Binding-site contacts:
Ligand atom C1 contacts residue THR108 of chain 1.B at 4.3 Å.
Ligand atom O5 contacts residue THR108 of chain 1.B at 3.9 Å.
Ligand atom C8 contacts residue LYS462 of chain 1.C at 4.0 Å.
Ligand atom C7 contacts residue SER459 of chain 1.C at 4.0 Å.
Ligand atom C4 contacts residue ASN234 of chain 1.B at 4.3 Å.
Ligand atom O7 contacts residue ARG457 of chain 1.C at 2.9 Å (salt-bridge).
Ligand atom C5 contacts residue ASN234 of chain 1.B at 3.8 Å.
Ligand atom C3 contacts residue ASN234 of chain 1.B at 3.9 Å.
Ligand atom C1 contacts residue ASN234 of chain 1.B at 1.5 Å.
Ligand atom C8 contacts residue SER459 of chain 1.C at 4.5 Å.
Ligand atom O3 contacts residue SER459 of chain 1.C at 3.7 Å.
Ligand atom C7 contacts residue ASN234 of chain 1.B at 3.7 Å.
Ligand atom C6 contacts residue LYS458 of chain 1.C at 3.9 Å.
Ligand atom C8 contacts residue ARG457 of chain 1.C at 4.3 Å.
Ligand atom C8 contacts residue LEU461 of chain 1.C at 4.3 Å (hydrophobic).
Ligand atom C7 contacts residue ARG457 of chain 1.C at 3.9 Å.
Ligand atom C7 contacts residue ASN460 of chain 1.C at 4.3 Å.
Ligand atom O6 contacts residue LYS458 of chain 1.C at 3.3 Å.
Ligand atom C1 contacts residue THR236 of chain 1.B at 3.9 Å.
Ligand atom C8 contacts residue GLU465 of chain 1.C at 3.4 Å.
Ligand atom O5 contacts residue ASN234 of chain 1.B at 2.4 Å (h-bond).
Ligand atom O5 contacts residue THR236 of chain 1.B at 3.5 Å.
Ligand atom O7 contacts residue SER459 of chain 1.C at 3.4 Å (h-bond).
Ligand atom C5 contacts residue THR236 of chain 1.B at 4.0 Å.
Ligand atom N2 contacts residue ASN234 of chain 1.B at 2.9 Å (h-bond).
Ligand atom O7 contacts residue ASN234 of chain 1.B at 4.1 Å.
Ligand atom C2 contacts residue ASN234 of chain 1.B at 2.5 Å.
Ligand atom C8 contacts residue ASN460 of chain 1.C at 3.4 Å.
Ligand atom C6 contacts residue THR236 of chain 1.B at 4.2 Å.
Ligand atom O7 contacts residue ASN460 of chain 1.C at 4.5 Å.
Ligand atom C7 contacts residue GLU465 of chain 1.C at 4.5 Å.

Sequence of chain 1.B:
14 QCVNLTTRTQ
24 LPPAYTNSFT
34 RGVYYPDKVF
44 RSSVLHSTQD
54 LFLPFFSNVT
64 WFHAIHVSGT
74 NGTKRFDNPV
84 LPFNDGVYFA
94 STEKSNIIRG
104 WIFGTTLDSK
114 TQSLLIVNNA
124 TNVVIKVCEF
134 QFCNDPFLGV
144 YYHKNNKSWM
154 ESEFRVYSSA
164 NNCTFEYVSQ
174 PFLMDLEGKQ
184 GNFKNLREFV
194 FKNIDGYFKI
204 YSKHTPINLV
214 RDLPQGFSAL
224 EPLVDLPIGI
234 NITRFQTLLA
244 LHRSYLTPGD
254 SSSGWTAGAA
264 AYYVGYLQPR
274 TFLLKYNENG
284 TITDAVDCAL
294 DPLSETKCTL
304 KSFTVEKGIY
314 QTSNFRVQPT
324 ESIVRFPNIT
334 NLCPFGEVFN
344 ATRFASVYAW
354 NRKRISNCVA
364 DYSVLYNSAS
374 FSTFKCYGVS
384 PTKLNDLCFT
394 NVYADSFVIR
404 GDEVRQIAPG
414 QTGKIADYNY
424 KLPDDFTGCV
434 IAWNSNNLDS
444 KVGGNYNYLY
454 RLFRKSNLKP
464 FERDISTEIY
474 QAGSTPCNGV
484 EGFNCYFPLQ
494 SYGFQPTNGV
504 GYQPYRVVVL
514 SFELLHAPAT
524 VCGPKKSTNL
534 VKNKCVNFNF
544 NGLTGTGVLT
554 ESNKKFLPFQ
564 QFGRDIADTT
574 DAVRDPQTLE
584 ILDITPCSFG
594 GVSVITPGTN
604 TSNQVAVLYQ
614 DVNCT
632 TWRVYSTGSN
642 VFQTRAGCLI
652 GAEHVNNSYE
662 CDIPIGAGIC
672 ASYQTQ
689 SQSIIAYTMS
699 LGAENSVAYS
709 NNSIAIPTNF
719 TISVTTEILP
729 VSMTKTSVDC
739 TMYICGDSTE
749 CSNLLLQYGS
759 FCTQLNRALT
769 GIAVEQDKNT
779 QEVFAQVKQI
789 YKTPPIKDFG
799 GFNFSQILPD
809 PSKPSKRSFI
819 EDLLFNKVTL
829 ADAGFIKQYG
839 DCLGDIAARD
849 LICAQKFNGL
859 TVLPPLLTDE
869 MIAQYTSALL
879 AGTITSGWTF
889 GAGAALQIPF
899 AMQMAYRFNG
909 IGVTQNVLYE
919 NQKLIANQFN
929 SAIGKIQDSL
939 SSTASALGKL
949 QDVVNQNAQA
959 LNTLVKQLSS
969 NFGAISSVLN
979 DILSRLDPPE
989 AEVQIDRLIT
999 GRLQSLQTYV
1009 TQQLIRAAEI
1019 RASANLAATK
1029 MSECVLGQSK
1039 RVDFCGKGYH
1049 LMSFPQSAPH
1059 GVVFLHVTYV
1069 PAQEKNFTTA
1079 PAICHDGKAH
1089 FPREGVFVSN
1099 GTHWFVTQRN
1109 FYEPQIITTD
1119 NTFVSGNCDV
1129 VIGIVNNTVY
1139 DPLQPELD

This small molecule binds to this protein.
Small molecule (SMILES): CC(=O)N[C@H]1[C@H](O[C@H]2[C@H](O)[C@@H](NC(C)=O)CO[C@@H]2CO)O[C@H](CO)[C@@H](O)[C@@H]1O

Sequence of chain 1.C:
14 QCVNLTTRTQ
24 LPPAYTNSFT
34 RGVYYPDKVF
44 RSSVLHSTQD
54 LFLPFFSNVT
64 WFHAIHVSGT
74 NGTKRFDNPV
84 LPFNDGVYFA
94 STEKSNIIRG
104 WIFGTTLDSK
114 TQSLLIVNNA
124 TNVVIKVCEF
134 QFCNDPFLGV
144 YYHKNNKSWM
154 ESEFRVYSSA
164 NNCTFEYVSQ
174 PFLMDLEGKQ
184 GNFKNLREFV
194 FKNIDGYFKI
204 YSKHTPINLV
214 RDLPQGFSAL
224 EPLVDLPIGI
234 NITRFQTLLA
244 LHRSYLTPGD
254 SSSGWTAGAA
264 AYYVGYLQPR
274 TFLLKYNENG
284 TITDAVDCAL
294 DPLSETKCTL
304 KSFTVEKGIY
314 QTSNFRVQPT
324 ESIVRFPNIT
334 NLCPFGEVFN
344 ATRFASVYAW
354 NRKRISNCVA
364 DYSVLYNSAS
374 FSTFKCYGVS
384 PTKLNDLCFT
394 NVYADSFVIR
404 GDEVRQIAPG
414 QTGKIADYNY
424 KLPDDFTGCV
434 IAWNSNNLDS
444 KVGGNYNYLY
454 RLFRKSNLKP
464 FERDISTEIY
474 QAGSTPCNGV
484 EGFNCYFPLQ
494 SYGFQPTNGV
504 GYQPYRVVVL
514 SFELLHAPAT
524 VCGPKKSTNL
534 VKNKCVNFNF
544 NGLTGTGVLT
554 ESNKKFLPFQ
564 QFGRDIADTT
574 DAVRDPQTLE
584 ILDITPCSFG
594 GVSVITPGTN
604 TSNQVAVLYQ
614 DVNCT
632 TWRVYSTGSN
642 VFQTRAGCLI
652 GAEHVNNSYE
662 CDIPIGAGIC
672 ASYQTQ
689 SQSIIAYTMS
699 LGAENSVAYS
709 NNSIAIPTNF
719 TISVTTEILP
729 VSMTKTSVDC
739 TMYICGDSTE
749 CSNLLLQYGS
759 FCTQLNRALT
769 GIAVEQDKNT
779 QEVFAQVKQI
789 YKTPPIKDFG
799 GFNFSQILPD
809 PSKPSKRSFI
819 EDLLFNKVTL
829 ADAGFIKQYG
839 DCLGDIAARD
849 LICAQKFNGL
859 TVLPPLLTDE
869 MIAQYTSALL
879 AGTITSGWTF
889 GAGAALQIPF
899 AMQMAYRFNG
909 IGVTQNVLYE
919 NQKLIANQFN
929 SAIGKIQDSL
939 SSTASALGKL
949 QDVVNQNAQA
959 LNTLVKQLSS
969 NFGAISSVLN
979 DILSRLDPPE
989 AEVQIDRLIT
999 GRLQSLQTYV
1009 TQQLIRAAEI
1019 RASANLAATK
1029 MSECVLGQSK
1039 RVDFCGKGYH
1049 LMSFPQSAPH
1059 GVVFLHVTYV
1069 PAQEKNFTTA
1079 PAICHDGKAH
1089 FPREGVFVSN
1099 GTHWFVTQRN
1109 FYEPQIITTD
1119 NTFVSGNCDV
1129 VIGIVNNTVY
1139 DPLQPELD